Sequence of chain 1.C:
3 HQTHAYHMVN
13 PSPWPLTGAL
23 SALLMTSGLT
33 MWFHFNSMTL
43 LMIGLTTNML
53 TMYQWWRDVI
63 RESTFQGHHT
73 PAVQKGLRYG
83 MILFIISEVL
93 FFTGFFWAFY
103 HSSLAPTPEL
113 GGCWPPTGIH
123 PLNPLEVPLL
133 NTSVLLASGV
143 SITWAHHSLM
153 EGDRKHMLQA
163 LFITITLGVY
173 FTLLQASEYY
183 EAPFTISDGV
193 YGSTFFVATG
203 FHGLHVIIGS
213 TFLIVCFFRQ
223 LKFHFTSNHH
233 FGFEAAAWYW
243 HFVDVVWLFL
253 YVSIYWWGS

Binding-site contacts:
Ligand atom C23 contacts residue PHE1 of chain 1.J at 4.2 Å (hydrophobic).
Ligand atom C23 contacts residue ARG156 of chain 1.C at 3.9 Å.
Ligand atom C6 contacts residue LEU160 of chain 1.C at 4.3 Å (hydrophobic).
Ligand atom O25 contacts residue PHE225 of chain 1.C at 4.5 Å.
Ligand atom O25 contacts residue ARG156 of chain 1.C at 3.0 Å (salt-bridge).
Ligand atom C16 contacts residue LEU160 of chain 1.C at 4.1 Å (hydrophobic).
Ligand atom C6 contacts residue PHE164 of chain 1.C at 3.8 Å (hydrophobic).
Ligand atom O26 contacts residue ARG156 of chain 1.C at 2.6 Å (salt-bridge).
Ligand atom C3 contacts residue PHE164 of chain 1.C at 4.4 Å (hydrophobic).
Ligand atom C19 contacts residue PHE219 of chain 1.C at 4.5 Å (hydrophobic).
Ligand atom C15 contacts residue LEU160 of chain 1.C at 4.1 Å (hydrophobic).
Ligand atom O25 contacts residue PHE1 of chain 1.J at 2.6 Å (h-bond).
Ligand atom C19 contacts residue PHE164 of chain 1.C at 4.0 Å (hydrophobic).
Ligand atom C24 contacts residue PHE1 of chain 1.J at 3.7 Å (hydrophobic).
Ligand atom C7 contacts residue GLN161 of chain 1.C at 4.2 Å.
Ligand atom C6 contacts residue GLN161 of chain 1.C at 4.2 Å.
Ligand atom C5 contacts residue PHE164 of chain 1.C at 4.0 Å (hydrophobic).
Ligand atom C18 contacts residue LEU160 of chain 1.C at 3.7 Å (hydrophobic).
Ligand atom O7 contacts residue GLN161 of chain 1.C at 4.2 Å.
Ligand atom C18 contacts residue LEU223 of chain 1.C at 4.0 Å (hydrophobic).
Ligand atom C16 contacts residue LYS157 of chain 1.C at 4.4 Å.
Ligand atom C15 contacts residue LYS157 of chain 1.C at 4.3 Å.
Ligand atom C24 contacts residue ARG156 of chain 1.C at 3.1 Å.

Sequence of chain 1.J:
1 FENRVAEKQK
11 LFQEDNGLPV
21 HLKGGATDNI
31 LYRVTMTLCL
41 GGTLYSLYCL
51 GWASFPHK

A protein and the small-molecule ligand that binds it are described below.
Small molecule (SMILES): C[C@H](CCC(=O)O)[C@H]1CC[C@H]2[C@@H]3[C@H](O)C[C@@H]4C[C@H](O)CC[C@]4(C)[C@H]3C[C@H](O)[C@]12C